Sequence of chain 10.B:
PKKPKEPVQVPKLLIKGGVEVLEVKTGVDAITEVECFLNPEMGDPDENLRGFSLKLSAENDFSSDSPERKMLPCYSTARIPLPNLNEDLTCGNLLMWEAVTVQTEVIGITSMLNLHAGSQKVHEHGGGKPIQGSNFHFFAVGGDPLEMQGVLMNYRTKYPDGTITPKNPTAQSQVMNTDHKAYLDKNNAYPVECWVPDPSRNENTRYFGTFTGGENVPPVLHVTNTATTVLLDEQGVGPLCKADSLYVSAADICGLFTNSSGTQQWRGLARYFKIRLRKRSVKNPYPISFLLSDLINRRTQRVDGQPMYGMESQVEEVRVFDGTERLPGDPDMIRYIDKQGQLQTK

Binding-site contacts:
Ligand atom C1 contacts residue THR276 of chain 10.A at 3.5 Å.
Ligand atom C9 contacts residue GLN278 of chain 10.A at 3.2 Å.
Ligand atom C11 contacts residue PHE75 of chain 10.B at 3.5 Å (hydrophobic).
Ligand atom C1 contacts residue SER274 of chain 10.A at 3.4 Å.
Ligand atom O1B contacts residue SER274 of chain 10.A at 3.9 Å.
Ligand atom C9 contacts residue LEU67 of chain 10.A at 3.9 Å (hydrophobic).
Ligand atom C11 contacts residue GLN278 of chain 10.A at 3.4 Å.
Ligand atom C11 contacts residue LEU62 of chain 10.A at 4.0 Å (hydrophobic).
Ligand atom C10 contacts residue GLN278 of chain 10.A at 4.0 Å.
Ligand atom C10 contacts residue ASN272 of chain 10.A at 3.7 Å.
Ligand atom O9 contacts residue LYS68 of chain 10.A at 2.8 Å (salt-bridge).
Ligand atom C4 contacts residue ASN272 of chain 10.A at 4.0 Å.
Ligand atom O8 contacts residue GLN278 of chain 10.A at 3.5 Å (h-bond).
Ligand atom C1 contacts residue LYS68 of chain 10.A at 3.8 Å.
Ligand atom C10 contacts residue LEU62 of chain 10.A at 3.9 Å (hydrophobic).
Ligand atom O8 contacts residue THR276 of chain 10.A at 3.2 Å.
Ligand atom O8 contacts residue ASN272 of chain 10.A at 3.5 Å (h-bond).
Ligand atom N5 contacts residue GLN278 of chain 10.A at 3.7 Å.
Ligand atom O1A contacts residue SER274 of chain 10.A at 2.3 Å (h-bond).
Ligand atom O1B contacts residue LYS68 of chain 10.A at 3.7 Å.
Ligand atom C5 contacts residue ASN272 of chain 10.A at 3.9 Å.
Ligand atom C11 contacts residue PHE270 of chain 10.A at 3.8 Å (hydrophobic).
Ligand atom O8 contacts residue LYS68 of chain 10.A at 3.9 Å.
Ligand atom C9 contacts residue LYS68 of chain 10.A at 3.8 Å.
Ligand atom O10 contacts residue PHE75 of chain 10.B at 3.5 Å.
Ligand atom C11 contacts residue THR276 of chain 10.A at 3.7 Å.
Ligand atom C7 contacts residue GLN278 of chain 10.A at 3.8 Å.
Ligand atom C10 contacts residue PHE75 of chain 10.B at 3.9 Å (hydrophobic).
Ligand atom O1A contacts residue LYS68 of chain 10.A at 3.2 Å (salt-bridge).
Ligand atom O1A contacts residue THR276 of chain 10.A at 3.4 Å (h-bond).
Ligand atom O10 contacts residue LEU62 of chain 10.A at 3.6 Å.
Ligand atom C11 contacts residue HIS138 of chain 10.E at 3.4 Å.
Ligand atom C11 contacts residue PHE65 of chain 10.A at 3.7 Å (hydrophobic).
Ligand atom N5 contacts residue ASN272 of chain 10.A at 3.1 Å (h-bond).
Ligand atom C6 contacts residue ASN272 of chain 10.A at 3.5 Å.
Ligand atom O9 contacts residue LEU67 of chain 10.A at 3.2 Å.
Ligand atom C8 contacts residue GLN278 of chain 10.A at 3.7 Å.
Ligand atom O1B contacts residue ASN272 of chain 10.A at 3.7 Å.
Ligand atom C11 contacts residue ASN272 of chain 10.A at 3.4 Å.
Ligand atom O1B contacts residue THR276 of chain 10.A at 2.8 Å (h-bond).

Sequence of chain 10.A:
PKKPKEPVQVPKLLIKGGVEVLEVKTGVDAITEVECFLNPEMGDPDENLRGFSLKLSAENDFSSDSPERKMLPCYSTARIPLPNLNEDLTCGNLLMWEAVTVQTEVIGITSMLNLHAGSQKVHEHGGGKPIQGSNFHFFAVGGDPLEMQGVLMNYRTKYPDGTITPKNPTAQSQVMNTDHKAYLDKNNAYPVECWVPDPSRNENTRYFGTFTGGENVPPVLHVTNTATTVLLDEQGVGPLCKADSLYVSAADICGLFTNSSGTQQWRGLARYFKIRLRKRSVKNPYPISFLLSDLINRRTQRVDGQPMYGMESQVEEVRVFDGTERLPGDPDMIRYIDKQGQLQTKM

The protein below binds the small molecule below.
Small molecule (SMILES): CC(=O)N[C@H]1[C@H]([C@H](O)[C@H](O)CO)O[C@@](O[C@H](CO)[C@@H](O)[C@@H]2O[C@@H](C(=O)O)C[C@H](O)[C@H]2NC(C)=O)(C(=O)O)C[C@@H]1O

Sequence of chain 10.E:
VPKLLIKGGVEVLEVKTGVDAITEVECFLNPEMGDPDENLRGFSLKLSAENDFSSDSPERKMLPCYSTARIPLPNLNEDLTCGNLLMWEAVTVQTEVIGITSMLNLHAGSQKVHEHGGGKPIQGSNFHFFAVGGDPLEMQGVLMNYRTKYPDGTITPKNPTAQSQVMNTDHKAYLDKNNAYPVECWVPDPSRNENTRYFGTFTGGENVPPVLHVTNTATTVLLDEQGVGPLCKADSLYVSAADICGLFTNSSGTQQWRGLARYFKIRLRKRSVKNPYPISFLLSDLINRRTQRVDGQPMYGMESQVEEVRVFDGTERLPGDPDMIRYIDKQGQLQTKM